Sequence of chain 1.A:
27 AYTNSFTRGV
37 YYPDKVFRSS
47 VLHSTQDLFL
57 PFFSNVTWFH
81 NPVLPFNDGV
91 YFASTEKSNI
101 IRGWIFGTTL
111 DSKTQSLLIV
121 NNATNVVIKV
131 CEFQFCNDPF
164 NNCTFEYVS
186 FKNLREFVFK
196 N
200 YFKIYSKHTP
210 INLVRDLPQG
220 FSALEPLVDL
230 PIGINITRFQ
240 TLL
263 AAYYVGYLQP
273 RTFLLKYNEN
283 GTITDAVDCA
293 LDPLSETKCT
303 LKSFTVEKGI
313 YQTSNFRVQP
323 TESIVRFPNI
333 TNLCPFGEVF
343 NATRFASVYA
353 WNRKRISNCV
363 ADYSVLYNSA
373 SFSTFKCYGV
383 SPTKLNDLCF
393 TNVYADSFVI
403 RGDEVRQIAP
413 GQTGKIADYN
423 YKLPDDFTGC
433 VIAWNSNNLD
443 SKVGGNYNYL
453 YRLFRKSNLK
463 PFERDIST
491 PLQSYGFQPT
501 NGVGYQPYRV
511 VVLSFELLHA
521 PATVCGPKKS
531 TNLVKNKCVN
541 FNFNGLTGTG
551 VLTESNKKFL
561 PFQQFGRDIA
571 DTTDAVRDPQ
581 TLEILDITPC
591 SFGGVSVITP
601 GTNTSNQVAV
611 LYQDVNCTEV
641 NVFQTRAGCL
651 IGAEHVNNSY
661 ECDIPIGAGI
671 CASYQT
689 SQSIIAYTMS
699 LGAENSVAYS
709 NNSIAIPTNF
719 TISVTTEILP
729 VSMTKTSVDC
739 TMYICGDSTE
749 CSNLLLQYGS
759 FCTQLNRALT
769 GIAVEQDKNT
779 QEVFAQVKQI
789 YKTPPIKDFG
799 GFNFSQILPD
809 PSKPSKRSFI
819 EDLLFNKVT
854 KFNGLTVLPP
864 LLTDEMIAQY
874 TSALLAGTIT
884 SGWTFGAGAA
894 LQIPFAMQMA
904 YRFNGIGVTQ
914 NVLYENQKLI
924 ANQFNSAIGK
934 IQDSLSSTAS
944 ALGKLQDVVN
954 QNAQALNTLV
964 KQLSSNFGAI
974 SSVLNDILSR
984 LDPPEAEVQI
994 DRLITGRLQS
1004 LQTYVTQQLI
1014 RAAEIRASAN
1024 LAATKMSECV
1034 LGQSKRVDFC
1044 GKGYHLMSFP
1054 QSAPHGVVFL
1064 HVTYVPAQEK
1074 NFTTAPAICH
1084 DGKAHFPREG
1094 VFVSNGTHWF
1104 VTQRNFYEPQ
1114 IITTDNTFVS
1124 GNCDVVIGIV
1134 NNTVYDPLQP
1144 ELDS

Binding-site contacts:
Ligand atom C6 contacts residue ASN1074 of chain 1.A at 3.8 Å.
Ligand atom O5 contacts residue ASN1074 of chain 1.A at 3.3 Å (h-bond).
Ligand atom O2 contacts residue NAG1 of chain 1.GA at 2.8 Å (h-bond).
Ligand atom C1 contacts residue NAG1 of chain 1.GA at 3.3 Å.
Ligand atom C2 contacts residue NAG1 of chain 1.GA at 3.9 Å.
Ligand atom O5 contacts residue NAG1 of chain 1.GA at 3.6 Å.
Ligand atom C1 contacts residue ASN1074 of chain 1.A at 3.6 Å.
Ligand atom C5 contacts residue ASN1074 of chain 1.A at 4.3 Å.

A protein and the small-molecule ligand that binds it are described below.
Small molecule (SMILES): C[C@@H]1O[C@@H](O)[C@@H](O)[C@H](O)[C@@H]1O